A small-molecule ligand and the protein it binds are described below.
Small molecule (SMILES): NC(=O)CCNCc1ccc(-c2ccccc2)c(Cl)c1

Sequence of chain 1.A:
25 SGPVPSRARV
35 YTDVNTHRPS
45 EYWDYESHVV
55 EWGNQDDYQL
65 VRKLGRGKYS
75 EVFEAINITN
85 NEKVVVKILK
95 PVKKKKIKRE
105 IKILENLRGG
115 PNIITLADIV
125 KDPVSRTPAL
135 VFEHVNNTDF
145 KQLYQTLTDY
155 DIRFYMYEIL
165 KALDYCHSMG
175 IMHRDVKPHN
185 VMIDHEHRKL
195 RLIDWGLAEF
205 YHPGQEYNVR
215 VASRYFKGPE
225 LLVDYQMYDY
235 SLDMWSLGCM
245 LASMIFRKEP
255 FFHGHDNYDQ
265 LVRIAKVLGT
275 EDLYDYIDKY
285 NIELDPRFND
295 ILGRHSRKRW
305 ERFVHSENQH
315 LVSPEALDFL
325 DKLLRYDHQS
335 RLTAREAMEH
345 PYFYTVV

Binding-site contacts:
Ligand atom N contacts residue MET186 of chain 1.A at 3.9 Å.
Ligand atom CL contacts residue VAL185 of chain 1.A at 3.5 Å.
Ligand atom C12 contacts residue ILE156 of chain 1.A at 3.9 Å (hydrophobic).
Ligand atom C11 contacts residue ILE187 of chain 1.A at 3.5 Å (hydrophobic).
Ligand atom N contacts residue HIS183 of chain 1.A at 2.9 Å (h-bond).
Ligand atom C contacts residue HIS183 of chain 1.A at 3.7 Å.
Ligand atom C contacts residue ASN141 of chain 1.A at 4.0 Å.
Ligand atom C3 contacts residue PRO182 of chain 1.A at 3.8 Å (hydrophobic).
Ligand atom C6 contacts residue ILE187 of chain 1.A at 3.5 Å (hydrophobic).
Ligand atom C1 contacts residue MET186 of chain 1.A at 3.8 Å (hydrophobic).
Ligand atom N1 contacts residue PRO182 of chain 1.A at 2.6 Å (h-bond).
Ligand atom C2 contacts residue PRO182 of chain 1.A at 3.2 Å (hydrophobic).
Ligand atom C8 contacts residue ILE187 of chain 1.A at 4.0 Å (hydrophobic).
Ligand atom C15 contacts residue MET248 of chain 1.A at 3.5 Å (hydrophobic).
Ligand atom C7 contacts residue ILE187 of chain 1.A at 3.5 Å (hydrophobic).
Ligand atom C9 contacts residue PRO182 of chain 1.A at 3.2 Å (hydrophobic).
Ligand atom C1 contacts residue VAL185 of chain 1.A at 3.7 Å (hydrophobic).
Ligand atom CL contacts residue MET244 of chain 1.A at 2.8 Å.
Ligand atom C5 contacts residue LEU147 of chain 1.A at 3.9 Å (hydrophobic).
Ligand atom C11 contacts residue TYR159 of chain 1.A at 3.9 Å (hydrophobic).
Ligand atom C15 contacts residue MET244 of chain 1.A at 3.8 Å (hydrophobic).
Ligand atom C13 contacts residue ILE156 of chain 1.A at 3.8 Å (hydrophobic).
Ligand atom CL contacts residue PRO182 of chain 1.A at 3.9 Å.
Ligand atom C8 contacts residue VAL185 of chain 1.A at 4.0 Å (hydrophobic).
Ligand atom C5 contacts residue PHE144 of chain 1.A at 3.7 Å (hydrophobic).
Ligand atom C9 contacts residue VAL185 of chain 1.A at 3.4 Å (hydrophobic).
Ligand atom C1 contacts residue HIS183 of chain 1.A at 3.8 Å.
Ligand atom C10 contacts residue ILE187 of chain 1.A at 3.8 Å (hydrophobic).
Ligand atom C2 contacts residue HIS183 of chain 1.A at 4.0 Å.
Ligand atom C5 contacts residue ILE187 of chain 1.A at 4.0 Å (hydrophobic).
Ligand atom C12 contacts residue TYR159 of chain 1.A at 3.4 Å (hydrophobic).
Ligand atom C13 contacts residue MET248 of chain 1.A at 3.9 Å (hydrophobic).
Ligand atom C3 contacts residue VAL185 of chain 1.A at 3.5 Å (hydrophobic).
Ligand atom C4 contacts residue PRO182 of chain 1.A at 4.0 Å (hydrophobic).
Ligand atom C11 contacts residue LEU151 of chain 1.A at 4.0 Å (hydrophobic).
Ligand atom O contacts residue ASN141 of chain 1.A at 3.6 Å.
Ligand atom C2 contacts residue VAL185 of chain 1.A at 3.7 Å (hydrophobic).
Ligand atom C14 contacts residue MET248 of chain 1.A at 3.2 Å (hydrophobic).
Ligand atom C4 contacts residue VAL185 of chain 1.A at 3.8 Å (hydrophobic).
Ligand atom N1 contacts residue VAL185 of chain 1.A at 2.7 Å (h-bond).